Binding-site contacts:
Ligand atom O5 contacts residue THR92 of chain 1.B at 3.3 Å.
Ligand atom C2 contacts residue ASN218 of chain 1.B at 2.4 Å.
Ligand atom C8 contacts residue ASN218 of chain 1.B at 4.3 Å.
Ligand atom C8 contacts residue GLU449 of chain 1.C at 4.5 Å.
Ligand atom C3 contacts residue ASN218 of chain 1.B at 3.8 Å.
Ligand atom O7 contacts residue ASN218 of chain 1.B at 3.3 Å (h-bond).
Ligand atom C6 contacts residue THR220 of chain 1.B at 4.2 Å.
Ligand atom C7 contacts residue ASN218 of chain 1.B at 3.3 Å.
Ligand atom C1 contacts residue THR92 of chain 1.B at 4.3 Å.
Ligand atom C5 contacts residue THR92 of chain 1.B at 4.3 Å.
Ligand atom N2 contacts residue ASN218 of chain 1.B at 2.9 Å (h-bond).
Ligand atom O5 contacts residue ASN218 of chain 1.B at 2.4 Å (h-bond).
Ligand atom C5 contacts residue ASN218 of chain 1.B at 3.7 Å.
Ligand atom C4 contacts residue ASN218 of chain 1.B at 4.2 Å.
Ligand atom C6 contacts residue THR92 of chain 1.B at 3.9 Å.
Ligand atom C1 contacts residue ASN218 of chain 1.B at 1.4 Å.

Sequence of chain 1.B:
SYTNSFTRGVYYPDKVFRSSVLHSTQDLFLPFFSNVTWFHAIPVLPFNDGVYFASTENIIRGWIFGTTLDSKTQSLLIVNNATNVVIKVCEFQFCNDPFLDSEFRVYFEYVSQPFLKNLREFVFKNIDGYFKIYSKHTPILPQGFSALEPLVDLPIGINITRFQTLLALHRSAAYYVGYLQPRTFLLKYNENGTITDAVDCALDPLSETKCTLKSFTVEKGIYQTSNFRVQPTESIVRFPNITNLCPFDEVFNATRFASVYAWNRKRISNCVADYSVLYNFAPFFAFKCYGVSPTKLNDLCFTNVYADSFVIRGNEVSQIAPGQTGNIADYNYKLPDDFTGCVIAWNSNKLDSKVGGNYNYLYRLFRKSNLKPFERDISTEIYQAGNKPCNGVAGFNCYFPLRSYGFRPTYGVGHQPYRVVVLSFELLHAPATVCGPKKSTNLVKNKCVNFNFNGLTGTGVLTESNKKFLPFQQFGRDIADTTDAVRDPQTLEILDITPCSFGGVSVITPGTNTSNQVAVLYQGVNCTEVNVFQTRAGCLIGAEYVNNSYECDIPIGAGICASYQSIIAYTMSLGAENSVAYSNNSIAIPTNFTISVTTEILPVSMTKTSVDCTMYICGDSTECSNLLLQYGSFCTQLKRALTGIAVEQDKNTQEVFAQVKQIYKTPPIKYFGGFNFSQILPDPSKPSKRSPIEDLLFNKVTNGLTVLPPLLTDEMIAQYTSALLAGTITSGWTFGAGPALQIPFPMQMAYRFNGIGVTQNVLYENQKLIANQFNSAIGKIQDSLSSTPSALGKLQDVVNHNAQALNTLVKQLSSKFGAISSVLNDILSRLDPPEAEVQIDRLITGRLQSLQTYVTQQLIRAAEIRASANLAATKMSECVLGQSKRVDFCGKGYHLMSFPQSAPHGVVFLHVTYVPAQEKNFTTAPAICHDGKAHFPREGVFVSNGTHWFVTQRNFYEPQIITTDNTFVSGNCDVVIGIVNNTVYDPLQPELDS

The small molecule below binds the protein below.
Small molecule (SMILES): CC(=O)N[C@@H]1[C@@H](O)[C@H](O)[C@@H](CO)O[C@H]1O

Sequence of chain 1.C:
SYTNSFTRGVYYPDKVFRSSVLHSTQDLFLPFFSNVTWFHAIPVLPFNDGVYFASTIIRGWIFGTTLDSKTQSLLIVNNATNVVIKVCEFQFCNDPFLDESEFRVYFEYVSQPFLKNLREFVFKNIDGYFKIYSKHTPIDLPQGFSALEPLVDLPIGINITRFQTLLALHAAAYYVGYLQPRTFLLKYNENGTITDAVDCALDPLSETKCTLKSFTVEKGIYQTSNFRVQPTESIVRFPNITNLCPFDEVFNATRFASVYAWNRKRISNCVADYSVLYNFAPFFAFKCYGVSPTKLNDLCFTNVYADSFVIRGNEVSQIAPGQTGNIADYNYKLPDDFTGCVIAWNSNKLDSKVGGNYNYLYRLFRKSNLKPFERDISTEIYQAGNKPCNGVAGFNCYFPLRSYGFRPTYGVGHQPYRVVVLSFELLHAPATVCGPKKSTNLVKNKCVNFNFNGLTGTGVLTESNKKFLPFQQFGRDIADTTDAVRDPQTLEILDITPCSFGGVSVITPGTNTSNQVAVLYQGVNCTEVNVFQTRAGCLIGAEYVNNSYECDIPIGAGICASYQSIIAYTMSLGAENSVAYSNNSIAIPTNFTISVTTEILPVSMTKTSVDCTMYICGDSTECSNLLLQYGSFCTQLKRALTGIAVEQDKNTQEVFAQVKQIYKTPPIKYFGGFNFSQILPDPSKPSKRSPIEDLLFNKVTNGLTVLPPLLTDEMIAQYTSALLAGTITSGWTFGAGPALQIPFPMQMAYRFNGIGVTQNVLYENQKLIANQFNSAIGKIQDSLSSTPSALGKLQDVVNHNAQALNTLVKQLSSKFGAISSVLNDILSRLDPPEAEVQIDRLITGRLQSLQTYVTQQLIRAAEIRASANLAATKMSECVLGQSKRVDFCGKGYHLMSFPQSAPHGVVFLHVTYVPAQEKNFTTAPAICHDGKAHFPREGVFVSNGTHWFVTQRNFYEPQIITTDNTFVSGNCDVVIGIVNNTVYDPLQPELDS